Sequence of chain 1.A:
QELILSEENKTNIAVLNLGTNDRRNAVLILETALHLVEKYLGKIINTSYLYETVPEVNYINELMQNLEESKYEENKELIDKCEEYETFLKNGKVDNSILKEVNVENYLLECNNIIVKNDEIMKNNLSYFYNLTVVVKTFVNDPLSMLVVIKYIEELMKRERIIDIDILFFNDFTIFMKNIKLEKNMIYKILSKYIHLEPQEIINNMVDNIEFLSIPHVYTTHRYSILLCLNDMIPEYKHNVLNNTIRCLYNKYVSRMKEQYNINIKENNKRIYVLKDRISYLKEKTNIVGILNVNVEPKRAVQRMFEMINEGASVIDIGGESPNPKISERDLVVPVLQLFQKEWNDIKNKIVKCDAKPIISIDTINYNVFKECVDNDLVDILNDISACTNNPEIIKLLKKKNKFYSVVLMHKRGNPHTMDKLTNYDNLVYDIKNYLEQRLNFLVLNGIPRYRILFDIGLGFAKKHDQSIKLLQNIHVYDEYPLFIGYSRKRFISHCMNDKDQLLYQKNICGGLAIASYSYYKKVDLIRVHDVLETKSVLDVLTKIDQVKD

Binding-site contacts:
Ligand atom C4 contacts residue LYS609 of chain 1.A at 3.6 Å.
Ligand atom N7 contacts residue ARG686 of chain 1.A at 3.6 Å.
Ligand atom C2 contacts residue ASP575 of chain 1.A at 3.1 Å.
Ligand atom C32 contacts residue ASP539 of chain 1.A at 3.2 Å.
Ligand atom N10 contacts residue ASP482 of chain 1.A at 2.9 Å (salt-bridge).
Ligand atom N11 contacts residue ASP575 of chain 1.A at 2.8 Å (salt-bridge).
Ligand atom C5 contacts residue PHE580 of chain 1.A at 3.7 Å (hydrophobic).
Ligand atom N22 contacts residue ARG610 of chain 1.A at 3.6 Å.
Ligand atom N7 contacts residue PHE580 of chain 1.A at 3.3 Å.
Ligand atom C17 contacts residue GLY579 of chain 1.A at 3.3 Å.
Ligand atom N1 contacts residue ARG686 of chain 1.A at 3.7 Å.
Ligand atom C16 contacts residue GLY579 of chain 1.A at 3.7 Å.
Ligand atom C9 contacts residue ASP482 of chain 1.A at 3.5 Å.
Ligand atom C9 contacts residue ARG686 of chain 1.A at 3.7 Å.
Ligand atom C8 contacts residue PHE580 of chain 1.A at 3.6 Å (hydrophobic).
Ligand atom C5 contacts residue ARG686 of chain 1.A at 3.6 Å.
Ligand atom O23 contacts residue ARG610 of chain 1.A at 3.1 Å (salt-bridge).
Ligand atom O12 contacts residue LYS609 of chain 1.A at 2.6 Å (salt-bridge).
Ligand atom C2 contacts residue ASN502 of chain 1.A at 3.7 Å.
Ligand atom N11 contacts residue ASN502 of chain 1.A at 2.9 Å (h-bond).
Ligand atom N1 contacts residue ASN502 of chain 1.A at 3.4 Å (h-bond).
Ligand atom C4 contacts residue MET529 of chain 1.A at 3.7 Å (hydrophobic).
Ligand atom O12 contacts residue GLY605 of chain 1.A at 3.5 Å (h-bond).
Ligand atom C13 contacts residue PO41 of chain 1.D at 3.1 Å.
Ligand atom N10 contacts residue ARG686 of chain 1.A at 3.5 Å.
Ligand atom N7 contacts residue LYS609 of chain 1.A at 3.2 Å (salt-bridge).
Ligand atom O24 contacts residue ARG610 of chain 1.A at 3.3 Å (salt-bridge).
Ligand atom N3 contacts residue ASP575 of chain 1.A at 2.6 Å (salt-bridge).
Ligand atom C6 contacts residue ARG686 of chain 1.A at 3.6 Å.
Ligand atom C15 contacts residue LYS609 of chain 1.A at 3.6 Å.
Ligand atom N14 contacts residue PHE580 of chain 1.A at 3.2 Å.
Ligand atom N3 contacts residue MET529 of chain 1.A at 3.5 Å (h-bond).
Ligand atom N11 contacts residue PHE603 of chain 1.A at 3.4 Å.
Ligand atom O24 contacts residue LYS609 of chain 1.A at 3.7 Å.
Ligand atom C8 contacts residue ARG686 of chain 1.A at 3.7 Å.
Ligand atom C8 contacts residue PO41 of chain 1.D at 3.2 Å.
Ligand atom O23 contacts residue LYS609 of chain 1.A at 3.4 Å.
Ligand atom C9 contacts residue PO41 of chain 1.D at 3.2 Å.
Ligand atom C16 contacts residue LYS609 of chain 1.A at 3.7 Å.
Ligand atom C16 contacts residue PHE580 of chain 1.A at 3.7 Å (hydrophobic).

This small molecule binds to this protein.
Small molecule (SMILES): COc1ncnc(NS(=O)(=O)c2ccc(NCC3=Nc4c(nc(N)[nH]c4=O)NC3)cc2)c1OC